A small-molecule ligand and the protein it binds are described below.
Small molecule (SMILES): C[S@@H](CCCN)C[C@H]1O[C@@H](n2cnc3c(N)ncnc32)[C@H](O)[C@@H]1O

Sequence of chain 1.C:
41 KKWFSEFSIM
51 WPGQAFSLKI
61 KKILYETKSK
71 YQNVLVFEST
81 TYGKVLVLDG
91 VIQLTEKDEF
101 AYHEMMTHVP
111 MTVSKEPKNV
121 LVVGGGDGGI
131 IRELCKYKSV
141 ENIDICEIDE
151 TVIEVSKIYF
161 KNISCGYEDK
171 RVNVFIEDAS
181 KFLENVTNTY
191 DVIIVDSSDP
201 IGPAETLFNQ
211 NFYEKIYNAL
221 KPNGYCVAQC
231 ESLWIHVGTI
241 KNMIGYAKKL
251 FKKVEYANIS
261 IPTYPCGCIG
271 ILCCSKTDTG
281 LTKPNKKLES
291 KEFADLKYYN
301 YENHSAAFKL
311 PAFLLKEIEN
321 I

Binding-site contacts:
Ligand atom CA contacts residue GLN93 of chain 1.C at 3.6 Å.
Ligand atom N contacts residue HIS103 of chain 1.C at 2.9 Å (h-bond).
Ligand atom N6 contacts residue LEU207 of chain 1.C at 3.7 Å.
Ligand atom N1 contacts residue ALA179 of chain 1.C at 3.0 Å (h-bond).
Ligand atom N7 contacts residue PRO203 of chain 1.C at 3.2 Å.
Ligand atom O2' contacts residue GLU147 of chain 1.C at 2.7 Å (salt-bridge).
Ligand atom N7 contacts residue ALA204 of chain 1.C at 3.2 Å (h-bond).
Ligand atom O3' contacts residue VAL152 of chain 1.C at 3.4 Å.
Ligand atom C8 contacts residue SER198 of chain 1.C at 3.3 Å.
Ligand atom CA contacts residue ASP196 of chain 1.C at 3.6 Å.
Ligand atom N6 contacts residue ASP178 of chain 1.C at 3.0 Å (salt-bridge).
Ligand atom C4' contacts residue GLU147 of chain 1.C at 3.5 Å.
Ligand atom SD contacts residue ASP127 of chain 1.C at 3.0 Å (salt-bridge).
Ligand atom CE contacts residue VAL152 of chain 1.C at 3.6 Å (hydrophobic).
Ligand atom CG contacts residue ASP127 of chain 1.C at 3.4 Å.
Ligand atom N contacts residue ASP127 of chain 1.C at 2.7 Å (salt-bridge).
Ligand atom CB contacts residue GLN93 of chain 1.C at 3.6 Å.
Ligand atom N6 contacts residue THR206 of chain 1.C at 3.4 Å (h-bond).
Ligand atom N3 contacts residue ILE148 of chain 1.C at 3.3 Å (h-bond).
Ligand atom O3' contacts residue GLU147 of chain 1.C at 2.6 Å (salt-bridge).
Ligand atom C2 contacts residue ILE148 of chain 1.C at 3.5 Å (hydrophobic).
Ligand atom C2 contacts residue ALA179 of chain 1.C at 3.7 Å (hydrophobic).
Ligand atom CE contacts residue ASP127 of chain 1.C at 3.7 Å.
Ligand atom N3 contacts residue GLY124 of chain 1.C at 3.5 Å.
Ligand atom CA contacts residue TYR102 of chain 1.C at 3.6 Å (hydrophobic).
Ligand atom C2' contacts residue GLU147 of chain 1.C at 3.5 Å.
Ligand atom CB contacts residue ASP196 of chain 1.C at 3.5 Å.
Ligand atom C2 contacts residue CYS146 of chain 1.C at 3.4 Å (hydrophobic).
Ligand atom C1' contacts residue GLU147 of chain 1.C at 3.5 Å.
Ligand atom CA contacts residue HIS103 of chain 1.C at 3.6 Å.
Ligand atom C3' contacts residue GLU147 of chain 1.C at 3.5 Å.
Ligand atom N6 contacts residue PRO203 of chain 1.C at 3.0 Å (h-bond).
Ligand atom O4' contacts residue SER198 of chain 1.C at 3.7 Å.
Ligand atom O4' contacts residue ASP196 of chain 1.C at 3.6 Å.
Ligand atom CA contacts residue TYR264 of chain 1.C at 3.6 Å (hydrophobic).
Ligand atom O2' contacts residue GLN72 of chain 1.C at 2.9 Å (h-bond).
Ligand atom O4' contacts residue GLY124 of chain 1.C at 3.5 Å.
Ligand atom C4 contacts residue ILE148 of chain 1.C at 3.5 Å (hydrophobic).
Ligand atom C3' contacts residue LEU88 of chain 1.C at 3.7 Å (hydrophobic).
Ligand atom N contacts residue ASP196 of chain 1.C at 2.6 Å (salt-bridge).